The protein below binds the small molecule below.
Small molecule (SMILES): CC(=O)N[C@@H]1[C@@H](O)[C@H](O)[C@@H](CO)O[C@H]1O

Binding-site contacts:
Ligand atom O3 contacts residue GLU391 of chain 1.A at 3.9 Å.
Ligand atom C8 contacts residue TRP442 of chain 1.A at 3.6 Å (hydrophobic).
Ligand atom C8 contacts residue ASP390 of chain 1.A at 3.3 Å.
Ligand atom C2 contacts residue GLU391 of chain 1.A at 3.0 Å.
Ligand atom C7 contacts residue TRP514 of chain 1.A at 3.7 Å (hydrophobic).
Ligand atom O7 contacts residue TRP514 of chain 1.A at 3.3 Å.
Ligand atom C3 contacts residue TRP514 of chain 1.A at 3.8 Å (hydrophobic).
Ligand atom C8 contacts residue TYR468 of chain 1.A at 3.7 Å (hydrophobic).
Ligand atom C1 contacts residue GLU391 of chain 1.A at 3.2 Å.
Ligand atom N2 contacts residue GLU391 of chain 1.A at 3.3 Å (salt-bridge).
Ligand atom C5 contacts residue TRP514 of chain 1.A at 3.5 Å (hydrophobic).
Ligand atom C7 contacts residue TYR468 of chain 1.A at 3.4 Å (hydrophobic).
Ligand atom O3 contacts residue ARG221 of chain 1.A at 2.8 Å (salt-bridge).
Ligand atom O1 contacts residue GLU391 of chain 1.A at 2.8 Å (salt-bridge).
Ligand atom C6 contacts residue TYR476 of chain 1.A at 3.6 Å (hydrophobic).
Ligand atom O6 contacts residue TYR476 of chain 1.A at 3.6 Å.
Ligand atom O4 contacts residue ARG221 of chain 1.A at 2.8 Å (salt-bridge).
Ligand atom C7 contacts residue ASP390 of chain 1.A at 3.6 Å.
Ligand atom C6 contacts residue TRP514 of chain 1.A at 3.9 Å (hydrophobic).
Ligand atom C5 contacts residue TYR468 of chain 1.A at 4.0 Å (hydrophobic).
Ligand atom C6 contacts residue VAL470 of chain 1.A at 3.8 Å (hydrophobic).
Ligand atom O6 contacts residue TYR475 of chain 1.A at 3.9 Å.
Ligand atom C4 contacts residue ASP516 of chain 1.A at 3.8 Å.
Ligand atom O4 contacts residue ILE253 of chain 1.A at 3.6 Å.
Ligand atom O3 contacts residue HIS322 of chain 1.A at 3.4 Å.
Ligand atom C7 contacts residue TRP442 of chain 1.A at 3.9 Å (hydrophobic).
Ligand atom O7 contacts residue TRP442 of chain 1.A at 3.6 Å.
Ligand atom C3 contacts residue ARG221 of chain 1.A at 3.9 Å.
Ligand atom C1 contacts residue TRP442 of chain 1.A at 3.7 Å (hydrophobic).
Ligand atom C2 contacts residue ASP390 of chain 1.A at 4.0 Å.
Ligand atom C6 contacts residue ASP516 of chain 1.A at 3.2 Å.
Ligand atom O4 contacts residue TRP514 of chain 1.A at 3.4 Å.
Ligand atom C8 contacts residue TRP420 of chain 1.A at 3.5 Å (hydrophobic).
Ligand atom O5 contacts residue TYR468 of chain 1.A at 3.4 Å.
Ligand atom O3 contacts residue TRP514 of chain 1.A at 3.7 Å.
Ligand atom O6 contacts residue ASP516 of chain 1.A at 2.6 Å (salt-bridge).
Ligand atom N2 contacts residue ASP390 of chain 1.A at 3.0 Å (salt-bridge).
Ligand atom O7 contacts residue TYR468 of chain 1.A at 2.5 Å (h-bond).
Ligand atom O4 contacts residue ASP516 of chain 1.A at 2.7 Å (salt-bridge).
Ligand atom C4 contacts residue TRP514 of chain 1.A at 3.9 Å (hydrophobic).

Sequence of chain 1.A:
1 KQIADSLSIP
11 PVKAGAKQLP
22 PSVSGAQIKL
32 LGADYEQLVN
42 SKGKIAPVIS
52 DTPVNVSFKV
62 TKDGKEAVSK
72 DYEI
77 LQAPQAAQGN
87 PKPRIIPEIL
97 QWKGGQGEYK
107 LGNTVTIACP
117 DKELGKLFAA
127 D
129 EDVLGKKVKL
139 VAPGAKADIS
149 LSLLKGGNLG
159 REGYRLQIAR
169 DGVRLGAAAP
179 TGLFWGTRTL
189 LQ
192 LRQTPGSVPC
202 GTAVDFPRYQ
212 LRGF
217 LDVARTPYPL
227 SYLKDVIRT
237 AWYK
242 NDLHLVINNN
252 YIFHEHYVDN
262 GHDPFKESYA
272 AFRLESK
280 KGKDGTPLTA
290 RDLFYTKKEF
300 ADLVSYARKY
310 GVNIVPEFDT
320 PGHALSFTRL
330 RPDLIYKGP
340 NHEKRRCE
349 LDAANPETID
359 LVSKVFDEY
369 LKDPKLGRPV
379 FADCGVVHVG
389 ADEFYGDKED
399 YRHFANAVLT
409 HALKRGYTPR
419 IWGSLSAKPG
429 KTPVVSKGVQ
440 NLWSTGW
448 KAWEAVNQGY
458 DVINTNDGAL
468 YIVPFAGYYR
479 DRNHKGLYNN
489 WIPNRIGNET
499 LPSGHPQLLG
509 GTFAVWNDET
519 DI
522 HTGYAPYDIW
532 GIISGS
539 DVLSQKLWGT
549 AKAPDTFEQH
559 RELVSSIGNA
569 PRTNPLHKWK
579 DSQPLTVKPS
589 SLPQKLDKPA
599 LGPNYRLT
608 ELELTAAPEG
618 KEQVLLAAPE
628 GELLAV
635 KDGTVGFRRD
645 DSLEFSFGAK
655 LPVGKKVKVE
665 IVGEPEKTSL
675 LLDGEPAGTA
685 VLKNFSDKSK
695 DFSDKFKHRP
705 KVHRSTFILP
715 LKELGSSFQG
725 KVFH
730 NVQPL